This small molecule binds to this protein.
Small molecule (SMILES): CCCC[C@@H]1CO1

Binding-site contacts:
Ligand atom C2 contacts residue HIS153 of chain 1.C at 4.0 Å.
Ligand atom O contacts residue ILE106 of chain 1.C at 4.2 Å.
Ligand atom C2 contacts residue LEU150 of chain 1.C at 3.9 Å (hydrophobic).
Ligand atom C1 contacts residue HIS183 of chain 1.C at 3.6 Å.
Ligand atom C5 contacts residue TRP109 of chain 1.C at 4.3 Å (hydrophobic).
Ligand atom O contacts residue HIS153 of chain 1.C at 3.0 Å (h-bond).
Ligand atom C4 contacts residue PHE154 of chain 1.C at 3.7 Å (hydrophobic).
Ligand atom C6 contacts residue HIS273 of chain 1.C at 4.0 Å.
Ligand atom C6 contacts residue PHE39 of chain 1.C at 4.5 Å (hydrophobic).
Ligand atom C2 contacts residue VAL151 of chain 1.C at 4.2 Å (hydrophobic).
Ligand atom C1 contacts residue MET248 of chain 1.C at 4.2 Å (hydrophobic).
Ligand atom C5 contacts residue SER105 of chain 1.C at 4.0 Å.
Ligand atom O contacts residue PHE154 of chain 1.C at 3.8 Å.
Ligand atom C4 contacts residue HIS153 of chain 1.C at 3.8 Å.
Ligand atom C4 contacts residue VAL151 of chain 1.C at 4.2 Å (hydrophobic).
Ligand atom C6 contacts residue TYR215 of chain 1.C at 3.5 Å (hydrophobic).
Ligand atom C2 contacts residue HIS273 of chain 1.C at 4.0 Å.
Ligand atom C3 contacts residue VAL151 of chain 1.C at 4.5 Å (hydrophobic).
Ligand atom C1 contacts residue GLY246 of chain 1.C at 3.7 Å.
Ligand atom C1 contacts residue GLU129 of chain 1.C at 4.1 Å.
Ligand atom C5 contacts residue HIS153 of chain 1.C at 3.9 Å.
Ligand atom C1 contacts residue LEU150 of chain 1.C at 4.4 Å (hydrophobic).
Ligand atom C3 contacts residue GLU129 of chain 1.C at 4.4 Å.
Ligand atom C3 contacts residue HIS273 of chain 1.C at 3.5 Å.
Ligand atom C1 contacts residue HIS273 of chain 1.C at 3.3 Å.
Ligand atom C2 contacts residue HIS183 of chain 1.C at 4.1 Å.
Ligand atom C6 contacts residue SER105 of chain 1.C at 3.5 Å.
Ligand atom O contacts residue TYR215 of chain 1.C at 2.6 Å (h-bond).
Ligand atom C5 contacts residue TYR215 of chain 1.C at 3.9 Å (hydrophobic).
Ligand atom C6 contacts residue HIS153 of chain 1.C at 3.7 Å.
Ligand atom C5 contacts residue PHE154 of chain 1.C at 4.0 Å (hydrophobic).
Ligand atom O contacts residue SER105 of chain 1.C at 4.3 Å.

Sequence of chain 1.C:
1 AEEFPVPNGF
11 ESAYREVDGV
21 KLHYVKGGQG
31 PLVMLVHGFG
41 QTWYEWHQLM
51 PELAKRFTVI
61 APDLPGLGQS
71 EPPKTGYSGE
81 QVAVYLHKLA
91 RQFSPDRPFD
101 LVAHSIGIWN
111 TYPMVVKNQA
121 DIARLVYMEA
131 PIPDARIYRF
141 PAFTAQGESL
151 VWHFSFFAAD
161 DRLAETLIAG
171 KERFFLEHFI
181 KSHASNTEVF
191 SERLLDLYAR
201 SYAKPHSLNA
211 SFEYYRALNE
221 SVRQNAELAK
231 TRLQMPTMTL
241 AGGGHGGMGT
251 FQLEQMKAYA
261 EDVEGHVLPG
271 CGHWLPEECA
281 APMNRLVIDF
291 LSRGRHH